Sequence of chain 1.A:
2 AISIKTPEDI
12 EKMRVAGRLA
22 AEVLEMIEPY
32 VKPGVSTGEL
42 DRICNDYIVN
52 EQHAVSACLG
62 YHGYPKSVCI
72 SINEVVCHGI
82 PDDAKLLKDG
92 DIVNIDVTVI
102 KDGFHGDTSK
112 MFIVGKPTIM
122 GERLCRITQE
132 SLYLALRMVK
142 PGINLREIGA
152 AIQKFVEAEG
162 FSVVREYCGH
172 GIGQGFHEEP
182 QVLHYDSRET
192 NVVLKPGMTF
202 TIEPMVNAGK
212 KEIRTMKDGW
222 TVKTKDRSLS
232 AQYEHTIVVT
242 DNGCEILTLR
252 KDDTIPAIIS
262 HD

Binding-site contacts:
Ligand atom C4 contacts residue TYR65 of chain 1.A at 3.6 Å (hydrophobic).
Ligand atom C6 contacts residue HIS178 of chain 1.A at 4.2 Å.
Ligand atom C4 contacts residue CYS59 of chain 1.A at 4.0 Å (hydrophobic).
Ligand atom S13 contacts residue HIS178 of chain 1.A at 4.0 Å.
Ligand atom C14 contacts residue CO1 of chain 1.B at 4.2 Å.
Ligand atom C9 contacts residue HIS79 of chain 1.A at 3.6 Å.
Ligand atom C9 contacts residue CO1 of chain 1.B at 2.9 Å.
Ligand atom C3 contacts residue CYS59 of chain 1.A at 3.6 Å (hydrophobic).
Ligand atom C2 contacts residue HIS79 of chain 1.A at 3.8 Å.
Ligand atom C6 contacts residue CO1 of chain 1.B at 4.2 Å.
Ligand atom C1 contacts residue CO1 of chain 1.B at 3.8 Å.
Ligand atom N11 contacts residue CO1 of chain 1.B at 2.2 Å.
Ligand atom C12 contacts residue CO1 of chain 1.B at 3.3 Å.
Ligand atom C12 contacts residue TYR168 of chain 1.A at 4.4 Å (hydrophobic).
Ligand atom C5 contacts residue TYR62 of chain 1.A at 3.3 Å (hydrophobic).
Ligand atom N7 contacts residue HIS79 of chain 1.A at 3.0 Å (h-bond).
Ligand atom N11 contacts residue HIS79 of chain 1.A at 3.2 Å (h-bond).
Ligand atom C5 contacts residue TRP221 of chain 1.A at 4.1 Å (hydrophobic).
Ligand atom C10 contacts residue HIS178 of chain 1.A at 3.2 Å.
Ligand atom N7 contacts residue HIS178 of chain 1.A at 3.8 Å.
Ligand atom C4 contacts residue TYR62 of chain 1.A at 3.9 Å (hydrophobic).
Ligand atom C14 contacts residue HIS178 of chain 1.A at 3.6 Å.
Ligand atom C1 contacts residue HIS79 of chain 1.A at 4.3 Å.
Ligand atom N8 contacts residue CO1 of chain 1.B at 4.1 Å.
Ligand atom C1 contacts residue CYS70 of chain 1.A at 3.5 Å (hydrophobic).
Ligand atom C10 contacts residue CO1 of chain 1.B at 2.9 Å.
Ligand atom C1 contacts residue CYS59 of chain 1.A at 4.1 Å (hydrophobic).
Ligand atom C2 contacts residue CO1 of chain 1.B at 3.2 Å.
Ligand atom C3 contacts residue CYS70 of chain 1.A at 3.8 Å (hydrophobic).
Ligand atom C10 contacts residue HIS79 of chain 1.A at 3.6 Å.
Ligand atom C6 contacts residue TYR62 of chain 1.A at 3.8 Å (hydrophobic).
Ligand atom N8 contacts residue TYR62 of chain 1.A at 3.8 Å.
Ligand atom N7 contacts residue CO1 of chain 1.B at 2.1 Å.
Ligand atom C2 contacts residue HIS178 of chain 1.A at 4.4 Å.
Ligand atom C12 contacts residue HIS178 of chain 1.A at 3.9 Å.
Ligand atom C9 contacts residue HIS178 of chain 1.A at 3.3 Å.
Ligand atom N11 contacts residue HIS178 of chain 1.A at 3.3 Å (h-bond).
Ligand atom C3 contacts residue TYR65 of chain 1.A at 4.0 Å (hydrophobic).
Ligand atom N8 contacts residue HIS178 of chain 1.A at 3.7 Å.
Ligand atom C12 contacts residue HIS79 of chain 1.A at 4.0 Å.

The protein below binds the small molecule below.
Small molecule (SMILES): c1ccc2[nH]c(-c3cscn3)nc2c1